Sequence of chain 1.B:
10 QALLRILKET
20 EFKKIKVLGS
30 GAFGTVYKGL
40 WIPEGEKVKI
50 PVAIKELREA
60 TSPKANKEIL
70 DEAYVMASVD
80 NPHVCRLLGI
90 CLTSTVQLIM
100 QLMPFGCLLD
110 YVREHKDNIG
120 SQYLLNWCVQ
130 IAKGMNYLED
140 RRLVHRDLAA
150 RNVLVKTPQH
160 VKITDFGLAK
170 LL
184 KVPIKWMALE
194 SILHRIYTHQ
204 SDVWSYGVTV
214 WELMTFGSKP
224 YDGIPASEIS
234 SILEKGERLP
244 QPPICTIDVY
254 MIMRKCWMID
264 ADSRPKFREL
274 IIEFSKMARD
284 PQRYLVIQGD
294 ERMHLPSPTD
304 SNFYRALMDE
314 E

A small-molecule ligand and the protein it binds are described below.
Small molecule (SMILES): COc1cc2ncnc3c2cc1OCCOCCOCCOc1cc(F)c(Cl)cc1N3

Binding-site contacts:
Ligand atom C31 contacts residue MET102 of chain 1.B at 3.0 Å (hydrophobic).
Ligand atom C03 contacts residue MET99 of chain 1.B at 3.7 Å (hydrophobic).
Ligand atom N07 contacts residue VAL35 of chain 1.B at 3.3 Å.
Ligand atom C03 contacts residue LYS54 of chain 1.B at 3.8 Å.
Ligand atom C28 contacts residue LEU27 of chain 1.B at 3.8 Å (hydrophobic).
Ligand atom C31 contacts residue LEU27 of chain 1.B at 3.9 Å (hydrophobic).
Ligand atom C13 contacts residue VAL35 of chain 1.B at 3.9 Å (hydrophobic).
Ligand atom CL04 contacts residue MET99 of chain 1.B at 3.4 Å.
Ligand atom C10 contacts residue LEU101 of chain 1.B at 4.0 Å (hydrophobic).
Ligand atom C15 contacts residue LEU27 of chain 1.B at 3.9 Å (hydrophobic).
Ligand atom C10 contacts residue ALA52 of chain 1.B at 3.6 Å (hydrophobic).
Ligand atom C23 contacts residue LEU153 of chain 1.B at 3.9 Å (hydrophobic).
Ligand atom N11 contacts residue MET102 of chain 1.B at 2.9 Å (h-bond).
Ligand atom O16 contacts residue LEU27 of chain 1.B at 3.6 Å.
Ligand atom C24 contacts residue THR163 of chain 1.B at 3.5 Å.
Ligand atom C21 contacts residue ASN151 of chain 1.B at 3.6 Å.
Ligand atom C10 contacts residue MET102 of chain 1.B at 3.4 Å (hydrophobic).
Ligand atom C12 contacts residue MET102 of chain 1.B at 3.7 Å (hydrophobic).
Ligand atom C08 contacts residue VAL35 of chain 1.B at 3.8 Å (hydrophobic).
Ligand atom C05 contacts residue ALA52 of chain 1.B at 3.9 Å (hydrophobic).
Ligand atom C02 contacts residue LYS54 of chain 1.B at 3.8 Å.
Ligand atom C14 contacts residue VAL35 of chain 1.B at 3.7 Å (hydrophobic).
Ligand atom O25 contacts residue ASP164 of chain 1.B at 3.2 Å (salt-bridge).
Ligand atom C27 contacts residue ASP164 of chain 1.B at 3.0 Å.
Ligand atom CL04 contacts residue ALA52 of chain 1.B at 3.6 Å.
Ligand atom O29 contacts residue GLY105 of chain 1.B at 3.1 Å.
Ligand atom N11 contacts residue LEU101 of chain 1.B at 3.7 Å.
Ligand atom C10 contacts residue GLN100 of chain 1.B at 3.6 Å.
Ligand atom C27 contacts residue LYS54 of chain 1.B at 3.6 Å.
Ligand atom CL04 contacts residue LYS54 of chain 1.B at 3.8 Å.
Ligand atom CL04 contacts residue ILE98 of chain 1.B at 3.9 Å.
Ligand atom C06 contacts residue VAL35 of chain 1.B at 3.7 Å (hydrophobic).
Ligand atom CL04 contacts residue LEU97 of chain 1.B at 3.5 Å.
Ligand atom C31 contacts residue GLY105 of chain 1.B at 3.8 Å.
Ligand atom C21 contacts residue ARG150 of chain 1.B at 3.3 Å.
Ligand atom C28 contacts residue GLY105 of chain 1.B at 3.6 Å.
Ligand atom C26 contacts residue ASP164 of chain 1.B at 3.5 Å.
Ligand atom N09 contacts residue ALA52 of chain 1.B at 3.4 Å.
Ligand atom C30 contacts residue LEU27 of chain 1.B at 3.7 Å (hydrophobic).
Ligand atom C24 contacts residue LEU153 of chain 1.B at 4.0 Å (hydrophobic).